Binding-site contacts:
Ligand atom CA contacts residue TYR7 of chain 1.A at 3.4 Å (hydrophobic).
Ligand atom NH1 contacts residue TRP167 of chain 1.A at 3.1 Å.
Ligand atom O contacts residue ARG66 of chain 1.A at 3.1 Å.
Ligand atom NH2 contacts residue GLU163 of chain 1.A at 2.5 Å (salt-bridge).
Ligand atom CB contacts residue ARG155 of chain 1.A at 3.3 Å.
Ligand atom C contacts residue ARG66 of chain 1.A at 3.5 Å.
Ligand atom C contacts residue TYR159 of chain 1.A at 3.6 Å (hydrophobic).
Ligand atom CA contacts residue ASN70 of chain 1.A at 3.5 Å.
Ligand atom CB contacts residue GLU63 of chain 1.A at 3.4 Å.
Ligand atom N contacts residue TRP167 of chain 1.A at 3.3 Å.
Ligand atom CA contacts residue ASN70 of chain 1.A at 3.5 Å.
Ligand atom N contacts residue ARG155 of chain 1.A at 3.4 Å (salt-bridge).
Ligand atom CB contacts residue CYS73 of chain 1.A at 3.0 Å (hydrophobic).
Ligand atom O contacts residue TYR159 of chain 1.A at 3.6 Å.
Ligand atom O contacts residue ARG66 of chain 1.A at 3.2 Å.
Ligand atom O contacts residue TYR159 of chain 1.A at 2.6 Å (h-bond).
Ligand atom SG contacts residue CYS73 of chain 1.A at 2.0 Å (h-bond).
Ligand atom C contacts residue TYR159 of chain 1.A at 3.5 Å (hydrophobic).
Ligand atom C contacts residue TYR7 of chain 1.A at 3.0 Å (hydrophobic).
Ligand atom CG contacts residue TRP97 of chain 1.A at 3.5 Å (hydrophobic).
Ligand atom N contacts residue GLU63 of chain 1.A at 2.9 Å (salt-bridge).
Ligand atom CD contacts residue TYR159 of chain 1.A at 3.6 Å (hydrophobic).
Ligand atom CA contacts residue ARG66 of chain 1.A at 3.6 Å.
Ligand atom NE contacts residue ARG62 of chain 1.A at 3.3 Å.
Ligand atom O contacts residue TYR7 of chain 1.A at 3.2 Å (h-bond).
Ligand atom CA contacts residue TYR159 of chain 1.A at 3.5 Å (hydrophobic).
Ligand atom CZ contacts residue ARG62 of chain 1.A at 3.2 Å.
Ligand atom CA contacts residue TYR171 of chain 1.A at 3.4 Å (hydrophobic).
Ligand atom CB contacts residue ASN70 of chain 1.A at 3.2 Å.
Ligand atom NH2 contacts residue ARG62 of chain 1.A at 2.9 Å (salt-bridge).
Ligand atom N contacts residue TYR159 of chain 1.A at 3.6 Å (h-bond).
Ligand atom N contacts residue TYR7 of chain 1.A at 3.3 Å (h-bond).
Ligand atom CG contacts residue TRP167 of chain 1.A at 3.5 Å (hydrophobic).
Ligand atom NE contacts residue GLU163 of chain 1.A at 3.0 Å (salt-bridge).
Ligand atom N contacts residue ASN70 of chain 1.A at 2.7 Å (h-bond).
Ligand atom CZ contacts residue GLU163 of chain 1.A at 2.9 Å.
Ligand atom O contacts residue ASN70 of chain 1.A at 3.1 Å (h-bond).
Ligand atom CA contacts residue TYR7 of chain 1.A at 3.5 Å (hydrophobic).
Ligand atom C contacts residue ASN70 of chain 1.A at 3.3 Å.
Ligand atom N contacts residue TYR171 of chain 1.A at 2.8 Å (h-bond).

Sequence of chain 1.A:
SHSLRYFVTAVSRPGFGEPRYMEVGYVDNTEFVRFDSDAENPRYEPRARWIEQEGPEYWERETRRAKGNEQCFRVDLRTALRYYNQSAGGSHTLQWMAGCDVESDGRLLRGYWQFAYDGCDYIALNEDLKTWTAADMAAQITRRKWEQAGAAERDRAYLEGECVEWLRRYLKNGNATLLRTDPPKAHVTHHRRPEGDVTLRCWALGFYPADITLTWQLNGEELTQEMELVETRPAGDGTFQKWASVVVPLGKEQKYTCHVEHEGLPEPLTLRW

The small molecule below binds the protein below.
Small molecule (SMILES): C[C@@H](C=O)NC(=O)[C@H](CS)NC(=O)CNC(=O)[C@@H]1CCCN1C(=O)CNC(=O)[C@@H](N)CCCN=C(N)N